Sequence of chain 2.B:
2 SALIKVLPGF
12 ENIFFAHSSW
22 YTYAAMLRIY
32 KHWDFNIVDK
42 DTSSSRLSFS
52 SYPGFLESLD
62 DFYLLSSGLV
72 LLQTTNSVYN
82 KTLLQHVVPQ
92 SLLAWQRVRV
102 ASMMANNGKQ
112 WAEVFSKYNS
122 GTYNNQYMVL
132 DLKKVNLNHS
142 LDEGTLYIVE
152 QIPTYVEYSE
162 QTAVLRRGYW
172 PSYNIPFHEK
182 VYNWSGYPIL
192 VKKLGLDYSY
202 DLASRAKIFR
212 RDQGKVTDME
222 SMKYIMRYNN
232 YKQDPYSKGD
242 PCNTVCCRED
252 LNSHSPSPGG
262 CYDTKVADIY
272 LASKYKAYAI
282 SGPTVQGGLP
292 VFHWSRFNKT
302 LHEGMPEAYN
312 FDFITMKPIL

Binding-site contacts:
Ligand atom N2 contacts residue ASN33 of chain 2.A at 2.8 Å (h-bond).
Ligand atom C5 contacts residue ASN33 of chain 2.A at 3.6 Å.
Ligand atom C6 contacts residue THR38 of chain 2.A at 4.0 Å.
Ligand atom O7 contacts residue PHE31 of chain 2.A at 3.5 Å.
Ligand atom C1 contacts residue VAL2 of chain 2.A at 4.3 Å (hydrophobic).
Ligand atom C8 contacts residue THR38 of chain 2.A at 3.1 Å.
Ligand atom C7 contacts residue ASN33 of chain 2.A at 2.9 Å.
Ligand atom C5 contacts residue SER35 of chain 2.A at 4.3 Å.
Ligand atom C6 contacts residue SER35 of chain 2.A at 3.7 Å.
Ligand atom C8 contacts residue TYR4 of chain 2.A at 4.3 Å (hydrophobic).
Ligand atom C7 contacts residue PHE31 of chain 2.A at 4.2 Å (hydrophobic).
Ligand atom C4 contacts residue ASN33 of chain 2.A at 4.3 Å.
Ligand atom C2 contacts residue ASN33 of chain 2.A at 2.5 Å.
Ligand atom O6 contacts residue THR38 of chain 2.A at 4.3 Å.
Ligand atom O7 contacts residue THR38 of chain 2.A at 4.3 Å.
Ligand atom C7 contacts residue THR38 of chain 2.A at 4.0 Å.
Ligand atom C6 contacts residue THR39 of chain 2.A at 3.9 Å.
Ligand atom C8 contacts residue VAL2 of chain 2.A at 4.0 Å (hydrophobic).
Ligand atom O5 contacts residue ASN33 of chain 2.A at 2.4 Å (h-bond).
Ligand atom C1 contacts residue SER35 of chain 2.A at 4.3 Å.
Ligand atom O6 contacts residue THR39 of chain 2.A at 3.2 Å.
Ligand atom C8 contacts residue ASN33 of chain 2.A at 4.1 Å.
Ligand atom O5 contacts residue SER35 of chain 2.A at 3.6 Å.
Ligand atom C8 contacts residue ILE320 of chain 2.B at 4.0 Å (hydrophobic).
Ligand atom O7 contacts residue ASN33 of chain 2.A at 2.7 Å (h-bond).
Ligand atom C3 contacts residue ASN33 of chain 2.A at 3.8 Å.
Ligand atom C8 contacts residue PHE31 of chain 2.A at 3.8 Å (hydrophobic).
Ligand atom C1 contacts residue ASN33 of chain 2.A at 1.4 Å.
Ligand atom N2 contacts residue VAL2 of chain 2.A at 3.9 Å.
Ligand atom C7 contacts residue VAL2 of chain 2.A at 4.1 Å (hydrophobic).

Sequence of chain 2.A:
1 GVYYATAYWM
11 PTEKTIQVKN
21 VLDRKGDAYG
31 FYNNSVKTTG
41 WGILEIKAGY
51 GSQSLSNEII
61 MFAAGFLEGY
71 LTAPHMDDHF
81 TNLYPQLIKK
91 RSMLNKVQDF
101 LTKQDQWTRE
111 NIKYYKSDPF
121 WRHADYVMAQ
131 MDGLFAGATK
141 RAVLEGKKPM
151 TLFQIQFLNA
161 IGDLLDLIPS

The small molecule below binds the protein below.
Small molecule (SMILES): CC(=O)N[C@H]1[C@H](O[C@H]2[C@H](O)[C@@H](NC(C)=O)CO[C@@H]2CO)O[C@H](CO)[C@@H](O)[C@@H]1O